This protein binds this small molecule.
Small molecule (SMILES): CC(=O)N[C@@H]1[C@@H](O)[C@H](O)[C@@H](CO)O[C@H]1O

Binding-site contacts:
Ligand atom C4 contacts residue ASN642 of chain 2.B at 4.2 Å.
Ligand atom O7 contacts residue ASN642 of chain 2.B at 3.1 Å (h-bond).
Ligand atom C8 contacts residue ASN642 of chain 2.B at 4.4 Å.
Ligand atom C1 contacts residue ASN642 of chain 2.B at 1.4 Å.
Ligand atom C3 contacts residue ASN56 of chain 2.B at 4.0 Å.
Ligand atom C8 contacts residue ALA57 of chain 2.B at 3.7 Å (hydrophobic).
Ligand atom O5 contacts residue SER644 of chain 2.B at 3.6 Å.
Ligand atom C5 contacts residue SER644 of chain 2.B at 3.6 Å.
Ligand atom O4 contacts residue ASN56 of chain 2.B at 3.9 Å.
Ligand atom O3 contacts residue THR58 of chain 2.B at 4.4 Å.
Ligand atom C2 contacts residue ALA57 of chain 2.B at 3.7 Å (hydrophobic).
Ligand atom C7 contacts residue ASN642 of chain 2.B at 3.2 Å.
Ligand atom C5 contacts residue ALA57 of chain 2.B at 4.3 Å (hydrophobic).
Ligand atom O3 contacts residue ALA57 of chain 2.B at 4.2 Å.
Ligand atom C2 contacts residue ASN642 of chain 2.B at 2.5 Å.
Ligand atom N2 contacts residue ASN642 of chain 2.B at 2.9 Å (h-bond).
Ligand atom C6 contacts residue GLN645 of chain 2.B at 4.5 Å.
Ligand atom O3 contacts residue ASN56 of chain 2.B at 4.1 Å.
Ligand atom C3 contacts residue ASN642 of chain 2.B at 3.8 Å.
Ligand atom C8 contacts residue PHE60 of chain 2.B at 4.4 Å (hydrophobic).
Ligand atom C6 contacts residue GLY646 of chain 2.B at 4.0 Å.
Ligand atom C1 contacts residue ALA57 of chain 2.B at 4.0 Å (hydrophobic).
Ligand atom O5 contacts residue ASN642 of chain 2.B at 2.3 Å (h-bond).
Ligand atom C5 contacts residue ASN642 of chain 2.B at 3.6 Å.
Ligand atom O6 contacts residue SER644 of chain 2.B at 4.3 Å.
Ligand atom C3 contacts residue ALA57 of chain 2.B at 3.7 Å (hydrophobic).
Ligand atom C8 contacts residue THR58 of chain 2.B at 3.5 Å.
Ligand atom C1 contacts residue SER644 of chain 2.B at 3.9 Å.
Ligand atom C7 contacts residue ALA57 of chain 2.B at 3.7 Å (hydrophobic).
Ligand atom C6 contacts residue SER644 of chain 2.B at 3.7 Å.
Ligand atom N2 contacts residue THR58 of chain 2.B at 4.2 Å.
Ligand atom N2 contacts residue ALA57 of chain 2.B at 2.8 Å (h-bond).

Sequence of chain 2.B:
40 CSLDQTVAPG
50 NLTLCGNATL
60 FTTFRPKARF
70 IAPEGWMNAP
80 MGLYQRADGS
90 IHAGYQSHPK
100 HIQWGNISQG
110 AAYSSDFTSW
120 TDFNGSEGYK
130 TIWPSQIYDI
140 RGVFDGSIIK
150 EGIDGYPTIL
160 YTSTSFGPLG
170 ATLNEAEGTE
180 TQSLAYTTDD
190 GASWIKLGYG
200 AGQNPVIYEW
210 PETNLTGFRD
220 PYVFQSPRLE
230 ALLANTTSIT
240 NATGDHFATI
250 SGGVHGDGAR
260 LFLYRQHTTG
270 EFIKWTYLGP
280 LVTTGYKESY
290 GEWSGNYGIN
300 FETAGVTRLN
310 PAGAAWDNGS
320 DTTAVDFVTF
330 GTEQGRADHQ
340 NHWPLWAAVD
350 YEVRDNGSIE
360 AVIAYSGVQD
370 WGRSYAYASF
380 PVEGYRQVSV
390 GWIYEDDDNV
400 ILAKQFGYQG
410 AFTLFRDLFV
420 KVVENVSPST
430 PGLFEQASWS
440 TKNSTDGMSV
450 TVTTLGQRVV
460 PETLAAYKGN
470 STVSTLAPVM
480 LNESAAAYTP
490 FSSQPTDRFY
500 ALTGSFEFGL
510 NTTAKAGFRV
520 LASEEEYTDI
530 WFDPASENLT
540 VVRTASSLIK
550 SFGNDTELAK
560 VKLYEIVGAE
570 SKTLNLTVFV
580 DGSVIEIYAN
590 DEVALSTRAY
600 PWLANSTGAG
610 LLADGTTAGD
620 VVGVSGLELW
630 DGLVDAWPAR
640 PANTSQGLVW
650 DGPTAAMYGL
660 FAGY